Binding-site contacts:
Ligand atom C4 contacts residue TYR181 of chain 1.A at 3.5 Å (hydrophobic).
Ligand atom C11 contacts residue HIS235 of chain 1.A at 3.0 Å.
Ligand atom OE contacts residue PHE227 of chain 1.A at 3.8 Å.
Ligand atom CA contacts residue VAL179 of chain 1.A at 3.9 Å (hydrophobic).
Ligand atom N8 contacts residue TYR188 of chain 1.A at 3.4 Å.
Ligand atom N14 contacts residue LYS103 of chain 1.A at 4.0 Å.
Ligand atom CB contacts residue TYR181 of chain 1.A at 4.0 Å (hydrophobic).
Ligand atom C13 contacts residue LEU100 of chain 1.A at 3.9 Å (hydrophobic).
Ligand atom CC contacts residue VAL179 of chain 1.A at 3.5 Å (hydrophobic).
Ligand atom C11 contacts residue PRO236 of chain 1.A at 4.0 Å (hydrophobic).
Ligand atom CB contacts residue TYR188 of chain 1.A at 3.3 Å (hydrophobic).
Ligand atom C10 contacts residue LEU100 of chain 1.A at 3.8 Å (hydrophobic).
Ligand atom C12 contacts residue HIS235 of chain 1.A at 3.4 Å.
Ligand atom C4 contacts residue LEU100 of chain 1.A at 3.9 Å (hydrophobic).
Ligand atom CD contacts residue LEU234 of chain 1.A at 3.7 Å (hydrophobic).
Ligand atom CB contacts residue VAL179 of chain 1.A at 3.5 Å (hydrophobic).
Ligand atom C13 contacts residue LYS103 of chain 1.A at 3.7 Å.
Ligand atom C11 contacts residue TYR318 of chain 1.A at 3.5 Å (hydrophobic).
Ligand atom N14 contacts residue LEU100 of chain 1.A at 3.8 Å.
Ligand atom C15 contacts residue LEU100 of chain 1.A at 3.7 Å (hydrophobic).
Ligand atom C5 contacts residue TYR181 of chain 1.A at 3.4 Å (hydrophobic).
Ligand atom C10 contacts residue VAL106 of chain 1.A at 3.8 Å (hydrophobic).
Ligand atom CC contacts residue GLY190 of chain 1.A at 3.3 Å.
Ligand atom C12 contacts residue VAL106 of chain 1.A at 4.0 Å (hydrophobic).
Ligand atom N14 contacts residue LYS101 of chain 1.A at 3.8 Å.
Ligand atom C7 contacts residue TYR188 of chain 1.A at 4.0 Å (hydrophobic).
Ligand atom N3 contacts residue LEU100 of chain 1.A at 3.7 Å.
Ligand atom OE contacts residue LEU234 of chain 1.A at 3.9 Å.
Ligand atom C9 contacts residue VAL106 of chain 1.A at 3.6 Å (hydrophobic).
Ligand atom CD contacts residue TYR188 of chain 1.A at 3.6 Å (hydrophobic).
Ligand atom N3 contacts residue TYR181 of chain 1.A at 3.9 Å.
Ligand atom CD contacts residue TRP229 of chain 1.A at 3.8 Å (hydrophobic).
Ligand atom C11 contacts residue VAL106 of chain 1.A at 3.8 Å (hydrophobic).
Ligand atom OE contacts residue VAL106 of chain 1.A at 3.2 Å.
Ligand atom C13 contacts residue LYS101 of chain 1.A at 3.2 Å.
Ligand atom C12 contacts residue PRO236 of chain 1.A at 3.5 Å (hydrophobic).
Ligand atom C5 contacts residue PRO95 of chain 1.A at 4.0 Å (hydrophobic).
Ligand atom CC contacts residue TYR188 of chain 1.A at 4.0 Å (hydrophobic).
Ligand atom C12 contacts residue TYR318 of chain 1.A at 3.4 Å (hydrophobic).
Ligand atom C2 contacts residue LEU100 of chain 1.A at 3.9 Å (hydrophobic).

Sequence of chain 1.A:
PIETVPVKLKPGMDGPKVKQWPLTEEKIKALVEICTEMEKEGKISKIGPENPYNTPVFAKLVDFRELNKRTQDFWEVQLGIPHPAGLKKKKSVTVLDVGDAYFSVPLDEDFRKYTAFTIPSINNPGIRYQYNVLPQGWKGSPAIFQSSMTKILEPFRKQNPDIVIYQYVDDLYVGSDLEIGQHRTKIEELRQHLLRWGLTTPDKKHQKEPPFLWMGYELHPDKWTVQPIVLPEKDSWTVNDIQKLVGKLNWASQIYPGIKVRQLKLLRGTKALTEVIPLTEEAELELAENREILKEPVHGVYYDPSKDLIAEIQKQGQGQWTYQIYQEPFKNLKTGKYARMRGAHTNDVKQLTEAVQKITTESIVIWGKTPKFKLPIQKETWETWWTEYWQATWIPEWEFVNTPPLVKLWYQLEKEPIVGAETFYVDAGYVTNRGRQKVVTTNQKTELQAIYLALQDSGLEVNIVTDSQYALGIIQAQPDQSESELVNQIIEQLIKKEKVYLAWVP

This protein binds this small molecule.
Small molecule (SMILES): Cc1ccnc2c1NC(=O)c1cccnc1N2C1CC1